A protein and the small-molecule ligand that binds it are described below.
Small molecule (SMILES): C[C@@](N)(CCC[C@H](N)C(=O)O)C(=O)O

Sequence of chain 1.F:
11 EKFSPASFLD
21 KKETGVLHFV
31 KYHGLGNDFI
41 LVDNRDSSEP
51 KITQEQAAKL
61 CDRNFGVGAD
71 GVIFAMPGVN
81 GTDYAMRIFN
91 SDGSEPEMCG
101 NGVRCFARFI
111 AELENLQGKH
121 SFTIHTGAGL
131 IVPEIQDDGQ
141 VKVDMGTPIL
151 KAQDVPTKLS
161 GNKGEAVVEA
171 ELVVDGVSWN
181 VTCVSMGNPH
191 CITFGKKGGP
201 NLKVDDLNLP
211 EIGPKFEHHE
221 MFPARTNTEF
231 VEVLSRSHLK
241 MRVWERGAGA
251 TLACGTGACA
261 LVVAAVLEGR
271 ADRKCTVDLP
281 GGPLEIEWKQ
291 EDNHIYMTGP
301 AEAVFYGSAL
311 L

Binding-site contacts:
Ligand atom CAQ contacts residue CYS254 of chain 1.F at 3.2 Å (hydrophobic).
Ligand atom OAE contacts residue ARG246 of chain 1.F at 2.9 Å (salt-bridge).
Ligand atom CAQ contacts residue THR256 of chain 1.F at 3.7 Å.
Ligand atom CAK contacts residue PRO96 of chain 1.F at 3.6 Å (hydrophobic).
Ligand atom NAC contacts residue CYS99 of chain 1.F at 3.1 Å (h-bond).
Ligand atom OAH contacts residue CYS254 of chain 1.F at 3.6 Å.
Ligand atom CAQ contacts residue CYS99 of chain 1.F at 3.7 Å (hydrophobic).
Ligand atom OAE contacts residue ASN188 of chain 1.F at 3.1 Å (h-bond).
Ligand atom OAF contacts residue GLY255 of chain 1.F at 3.5 Å (h-bond).
Ligand atom OAE contacts residue ASN227 of chain 1.F at 2.6 Å (h-bond).
Ligand atom NAB contacts residue ASN90 of chain 1.F at 3.0 Å (h-bond).
Ligand atom CAT contacts residue CYS254 of chain 1.F at 2.9 Å (hydrophobic).
Ligand atom NAB contacts residue ARG246 of chain 1.F at 3.0 Å (salt-bridge).
Ligand atom OAG contacts residue ARG246 of chain 1.F at 2.8 Å (salt-bridge).
Ligand atom CAP contacts residue ASN227 of chain 1.F at 3.5 Å.
Ligand atom OAG contacts residue PRO96 of chain 1.F at 3.4 Å.
Ligand atom OAH contacts residue GLY100 of chain 1.F at 3.2 Å (h-bond).
Ligand atom CAQ contacts residue GLY100 of chain 1.F at 3.2 Å.
Ligand atom CAN contacts residue ASN37 of chain 1.F at 3.6 Å.
Ligand atom OAH contacts residue ASN101 of chain 1.F at 2.9 Å (h-bond).
Ligand atom NAC contacts residue ASN37 of chain 1.F at 2.8 Å (h-bond).
Ligand atom OAH contacts residue GLY255 of chain 1.F at 2.8 Å (h-bond).
Ligand atom CAP contacts residue ARG246 of chain 1.F at 3.5 Å.
Ligand atom CAQ contacts residue GLY255 of chain 1.F at 3.3 Å.
Ligand atom CAN contacts residue CYS254 of chain 1.F at 1.8 Å (hydrophobic).
Ligand atom OAF contacts residue CYS254 of chain 1.F at 3.5 Å (h-bond).
Ligand atom NAB contacts residue ASN227 of chain 1.F at 3.5 Å (h-bond).
Ligand atom CAS contacts residue ASN227 of chain 1.F at 3.3 Å.
Ligand atom CAM contacts residue CYS254 of chain 1.F at 3.2 Å (hydrophobic).
Ligand atom CAN contacts residue GLU245 of chain 1.F at 2.9 Å.
Ligand atom CAJ contacts residue GLU245 of chain 1.F at 3.5 Å.
Ligand atom CAP contacts residue PRO96 of chain 1.F at 3.5 Å (hydrophobic).
Ligand atom OAH contacts residue ASN37 of chain 1.F at 3.6 Å (h-bond).
Ligand atom OAH contacts residue CYS99 of chain 1.F at 3.7 Å.
Ligand atom NAC contacts residue PHE39 of chain 1.F at 3.7 Å.
Ligand atom NAB contacts residue GLU245 of chain 1.F at 3.0 Å (salt-bridge).
Ligand atom OAG contacts residue ASN90 of chain 1.F at 2.9 Å (h-bond).
Ligand atom OAF contacts residue THR256 of chain 1.F at 2.8 Å (h-bond).
Ligand atom OAF contacts residue GLY100 of chain 1.F at 2.7 Å (h-bond).
Ligand atom OAF contacts residue CYS99 of chain 1.F at 3.5 Å.